Sequence of chain 1.B:
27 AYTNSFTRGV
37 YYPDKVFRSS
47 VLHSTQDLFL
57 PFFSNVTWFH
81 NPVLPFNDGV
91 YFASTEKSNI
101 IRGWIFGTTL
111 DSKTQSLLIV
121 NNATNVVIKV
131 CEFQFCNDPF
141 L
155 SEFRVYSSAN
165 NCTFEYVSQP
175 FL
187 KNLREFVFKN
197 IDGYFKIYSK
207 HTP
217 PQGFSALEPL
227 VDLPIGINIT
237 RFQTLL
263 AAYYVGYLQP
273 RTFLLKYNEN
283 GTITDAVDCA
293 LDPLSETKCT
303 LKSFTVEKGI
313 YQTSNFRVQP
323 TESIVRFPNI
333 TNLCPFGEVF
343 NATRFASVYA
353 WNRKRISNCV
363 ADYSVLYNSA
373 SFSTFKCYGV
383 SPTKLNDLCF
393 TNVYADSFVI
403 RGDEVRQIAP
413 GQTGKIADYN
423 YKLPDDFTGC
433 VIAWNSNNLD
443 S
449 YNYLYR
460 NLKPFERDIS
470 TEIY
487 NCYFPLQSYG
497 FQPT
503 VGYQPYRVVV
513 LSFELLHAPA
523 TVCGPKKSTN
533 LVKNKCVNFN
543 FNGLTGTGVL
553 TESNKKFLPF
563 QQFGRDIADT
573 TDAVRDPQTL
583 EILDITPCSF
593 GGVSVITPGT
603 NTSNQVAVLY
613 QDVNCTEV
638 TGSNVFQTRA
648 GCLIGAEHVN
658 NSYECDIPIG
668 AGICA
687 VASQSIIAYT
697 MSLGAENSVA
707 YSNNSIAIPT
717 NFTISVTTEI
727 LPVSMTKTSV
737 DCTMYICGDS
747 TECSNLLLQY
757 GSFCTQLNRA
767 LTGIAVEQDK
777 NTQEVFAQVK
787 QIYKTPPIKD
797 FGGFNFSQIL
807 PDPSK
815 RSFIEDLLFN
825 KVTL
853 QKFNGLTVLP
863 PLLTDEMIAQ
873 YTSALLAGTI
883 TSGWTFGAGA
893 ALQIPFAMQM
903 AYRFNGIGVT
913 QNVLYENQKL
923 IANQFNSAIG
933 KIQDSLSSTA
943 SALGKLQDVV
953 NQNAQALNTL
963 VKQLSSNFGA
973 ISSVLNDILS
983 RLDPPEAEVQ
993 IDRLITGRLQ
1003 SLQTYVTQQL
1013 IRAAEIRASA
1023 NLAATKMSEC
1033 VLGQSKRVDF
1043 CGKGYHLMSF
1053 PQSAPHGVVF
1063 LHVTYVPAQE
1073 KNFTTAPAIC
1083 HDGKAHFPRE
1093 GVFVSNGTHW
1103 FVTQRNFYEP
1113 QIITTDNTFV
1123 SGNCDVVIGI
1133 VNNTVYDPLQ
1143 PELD

Binding-site contacts:
Ligand atom C5 contacts residue ASN603 of chain 1.B at 3.7 Å.
Ligand atom N2 contacts residue ASN603 of chain 1.B at 2.9 Å (h-bond).
Ligand atom O7 contacts residue ASN603 of chain 1.B at 2.9 Å (h-bond).
Ligand atom C3 contacts residue ASN603 of chain 1.B at 3.8 Å.
Ligand atom O5 contacts residue ASN603 of chain 1.B at 2.4 Å (h-bond).
Ligand atom C2 contacts residue ASN603 of chain 1.B at 2.5 Å.
Ligand atom C1 contacts residue ASN603 of chain 1.B at 1.4 Å.
Ligand atom C7 contacts residue ASN603 of chain 1.B at 3.2 Å.
Ligand atom C4 contacts residue ASN603 of chain 1.B at 4.2 Å.
Ligand atom C8 contacts residue ASN603 of chain 1.B at 4.0 Å.

This protein binds this small molecule.
Small molecule (SMILES): CC(=O)N[C@@H]1[C@@H](O)[C@H](O)[C@@H](CO)O[C@H]1O